Sequence of chain 1.A:
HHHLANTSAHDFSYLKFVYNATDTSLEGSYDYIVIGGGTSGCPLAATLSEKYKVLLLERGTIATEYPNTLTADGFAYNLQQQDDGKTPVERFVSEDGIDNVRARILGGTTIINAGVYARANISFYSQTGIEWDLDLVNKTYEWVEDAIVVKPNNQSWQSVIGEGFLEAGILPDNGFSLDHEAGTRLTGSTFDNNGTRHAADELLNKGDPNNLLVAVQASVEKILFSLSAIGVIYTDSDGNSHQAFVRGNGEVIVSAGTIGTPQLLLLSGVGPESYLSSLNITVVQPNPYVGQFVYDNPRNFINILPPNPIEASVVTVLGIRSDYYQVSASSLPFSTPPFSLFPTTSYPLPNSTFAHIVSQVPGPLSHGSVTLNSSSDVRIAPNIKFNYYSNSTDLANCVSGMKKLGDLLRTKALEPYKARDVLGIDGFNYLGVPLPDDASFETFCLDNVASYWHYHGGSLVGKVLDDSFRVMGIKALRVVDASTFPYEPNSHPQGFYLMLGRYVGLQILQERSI

This protein binds this small molecule.
Small molecule (SMILES): CC(=O)N[C@@H]1[C@@H](O)[C@H](O)[C@@H](CO)O[C@H]1O

Binding-site contacts:
Ligand atom C1 contacts residue SER128 of chain 1.A at 4.2 Å.
Ligand atom O3 contacts residue SER332 of chain 1.A at 3.3 Å.
Ligand atom C8 contacts residue ILE330 of chain 1.A at 3.8 Å (hydrophobic).
Ligand atom C7 contacts residue SER332 of chain 1.A at 4.0 Å.
Ligand atom C8 contacts residue SER332 of chain 1.A at 3.9 Å.
Ligand atom C3 contacts residue ASN126 of chain 1.A at 3.8 Å.
Ligand atom O6 contacts residue PHE129 of chain 1.A at 4.4 Å.
Ligand atom O5 contacts residue ASN126 of chain 1.A at 2.2 Å (h-bond).
Ligand atom C4 contacts residue ASN126 of chain 1.A at 4.1 Å.
Ligand atom C1 contacts residue ASN126 of chain 1.A at 1.4 Å.
Ligand atom C7 contacts residue ASN126 of chain 1.A at 3.5 Å.
Ligand atom N2 contacts residue SER332 of chain 1.A at 4.5 Å.
Ligand atom C8 contacts residue ARG331 of chain 1.A at 4.1 Å.
Ligand atom C6 contacts residue GLN132 of chain 1.A at 3.8 Å.
Ligand atom C3 contacts residue SER332 of chain 1.A at 4.4 Å.
Ligand atom C2 contacts residue ASN126 of chain 1.A at 2.5 Å.
Ligand atom O7 contacts residue SER332 of chain 1.A at 4.0 Å.
Ligand atom C7 contacts residue HIS185 of chain 1.A at 3.5 Å.
Ligand atom O7 contacts residue HIS185 of chain 1.A at 2.8 Å (h-bond).
Ligand atom C8 contacts residue HIS185 of chain 1.A at 4.1 Å.
Ligand atom O6 contacts residue GLN132 of chain 1.A at 3.1 Å (h-bond).
Ligand atom C5 contacts residue SER128 of chain 1.A at 4.1 Å.
Ligand atom O7 contacts residue TYR335 of chain 1.A at 3.5 Å.
Ligand atom N2 contacts residue ASN126 of chain 1.A at 3.0 Å (h-bond).
Ligand atom O7 contacts residue ILE330 of chain 1.A at 4.3 Å.
Ligand atom O5 contacts residue SER128 of chain 1.A at 4.0 Å.
Ligand atom O7 contacts residue ARG331 of chain 1.A at 4.1 Å.
Ligand atom C5 contacts residue ASN126 of chain 1.A at 3.5 Å.
Ligand atom C8 contacts residue ALA187 of chain 1.A at 3.9 Å (hydrophobic).
Ligand atom O6 contacts residue SER128 of chain 1.A at 3.5 Å (h-bond).
Ligand atom O7 contacts residue ASN126 of chain 1.A at 3.6 Å.